Sequence of chain 1.A:
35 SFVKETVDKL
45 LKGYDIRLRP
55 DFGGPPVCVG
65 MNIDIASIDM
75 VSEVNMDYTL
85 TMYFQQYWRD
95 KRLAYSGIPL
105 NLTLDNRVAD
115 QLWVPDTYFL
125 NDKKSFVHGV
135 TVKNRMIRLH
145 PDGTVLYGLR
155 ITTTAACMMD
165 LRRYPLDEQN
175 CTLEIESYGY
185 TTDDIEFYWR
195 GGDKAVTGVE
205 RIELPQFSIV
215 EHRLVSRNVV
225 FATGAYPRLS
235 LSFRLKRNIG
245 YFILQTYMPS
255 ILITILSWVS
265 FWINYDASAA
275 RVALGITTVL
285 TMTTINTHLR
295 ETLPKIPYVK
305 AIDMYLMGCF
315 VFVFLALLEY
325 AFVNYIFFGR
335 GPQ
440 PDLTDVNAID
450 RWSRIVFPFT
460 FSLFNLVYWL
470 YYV

Binding-site contacts:
Ligand atom N2 contacts residue ASN105 of chain 1.A at 2.9 Å (h-bond).
Ligand atom C1 contacts residue HIS144 of chain 1.A at 3.9 Å.
Ligand atom C8 contacts residue PRO103 of chain 1.A at 4.0 Å (hydrophobic).
Ligand atom C7 contacts residue ASN105 of chain 1.A at 3.6 Å.
Ligand atom C2 contacts residue ASN105 of chain 1.A at 2.5 Å.
Ligand atom O7 contacts residue ASN105 of chain 1.A at 3.8 Å.
Ligand atom C7 contacts residue PRO103 of chain 1.A at 4.1 Å (hydrophobic).
Ligand atom C5 contacts residue HIS144 of chain 1.A at 4.0 Å.
Ligand atom C3 contacts residue ASN105 of chain 1.A at 3.8 Å.
Ligand atom C6 contacts residue HIS144 of chain 1.A at 3.7 Å.
Ligand atom O5 contacts residue ASN105 of chain 1.A at 2.4 Å (h-bond).
Ligand atom O7 contacts residue PRO103 of chain 1.A at 3.7 Å.
Ligand atom O6 contacts residue HIS144 of chain 1.A at 3.7 Å.
Ligand atom C4 contacts residue ASN105 of chain 1.A at 4.2 Å.
Ligand atom O5 contacts residue HIS144 of chain 1.A at 3.1 Å.
Ligand atom C5 contacts residue ASN105 of chain 1.A at 3.7 Å.
Ligand atom C1 contacts residue ASN105 of chain 1.A at 1.4 Å.

The protein below binds the small molecule below.
Small molecule (SMILES): CC(=O)N[C@H]1[C@H](O[C@H]2[C@H](O)[C@@H](NC(C)=O)CO[C@@H]2CO)O[C@H](CO)[C@@H](O)[C@@H]1O